Binding-site contacts:
Ligand atom C1 contacts residue ILE260 of chain 10.A at 4.3 Å (hydrophobic).
Ligand atom C1 contacts residue ASN259 of chain 10.A at 4.4 Å.
Ligand atom C4 contacts residue GLU256 of chain 10.A at 3.9 Å.
Ligand atom C1 contacts residue LEU172 of chain 10.A at 3.7 Å (hydrophobic).
Ligand atom O6 contacts residue LYS175 of chain 10.A at 4.2 Å.
Ligand atom C1 contacts residue GLU256 of chain 10.A at 4.5 Å.
Ligand atom C3 contacts residue LEU172 of chain 10.A at 4.4 Å (hydrophobic).
Ligand atom C2 contacts residue LEU172 of chain 10.A at 3.6 Å (hydrophobic).
Ligand atom O6 contacts residue LEU172 of chain 10.A at 4.0 Å.

The protein below binds the small molecule below.
Small molecule (SMILES): C[C@@H](O)[C@@H](C)O

Sequence of chain 10.A:
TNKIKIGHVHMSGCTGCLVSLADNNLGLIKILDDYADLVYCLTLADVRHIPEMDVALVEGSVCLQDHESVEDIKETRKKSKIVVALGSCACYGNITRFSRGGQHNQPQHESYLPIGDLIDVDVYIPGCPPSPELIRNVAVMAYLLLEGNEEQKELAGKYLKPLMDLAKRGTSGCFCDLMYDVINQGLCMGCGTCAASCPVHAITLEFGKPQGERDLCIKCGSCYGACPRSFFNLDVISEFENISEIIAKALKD